Binding-site contacts:
Ligand atom CG contacts residue ILE156 of chain 1.B at 3.7 Å (hydrophobic).
Ligand atom CD1 contacts residue ILE156 of chain 1.B at 3.8 Å (hydrophobic).
Ligand atom O contacts residue PHE98 of chain 1.B at 3.3 Å.
Ligand atom CZ3 contacts residue PHE173 of chain 1.B at 3.6 Å (hydrophobic).
Ligand atom OH contacts residue VAL97 of chain 1.B at 3.8 Å.
Ligand atom CZ3 contacts residue PHE115 of chain 1.B at 3.7 Å (hydrophobic).
Ligand atom CD1 contacts residue ILE73 of chain 1.B at 3.6 Å (hydrophobic).
Ligand atom CD2 contacts residue ILE156 of chain 1.B at 3.7 Å (hydrophobic).
Ligand atom CB contacts residue PHE69 of chain 1.B at 3.8 Å (hydrophobic).
Ligand atom NE1 contacts residue SER160 of chain 1.B at 2.9 Å (h-bond).
Ligand atom CD1 contacts residue PHE183 of chain 1.B at 3.7 Å (hydrophobic).
Ligand atom OH contacts residue LYS107 of chain 1.B at 2.7 Å (salt-bridge).
Ligand atom CD1 contacts residue VAL176 of chain 1.B at 3.8 Å (hydrophobic).
Ligand atom CE2 contacts residue LYS107 of chain 1.B at 3.4 Å.
Ligand atom OH contacts residue TYR110 of chain 1.B at 3.7 Å.
Ligand atom CZ contacts residue ILE156 of chain 1.B at 3.7 Å (hydrophobic).
Ligand atom OH contacts residue ALA111 of chain 1.B at 3.6 Å.
Ligand atom O contacts residue ASN67 of chain 1.B at 2.8 Å (h-bond).
Ligand atom CH2 contacts residue PHE173 of chain 1.B at 3.5 Å (hydrophobic).
Ligand atom CZ3 contacts residue LEU131 of chain 1.B at 3.6 Å (hydrophobic).
Ligand atom O contacts residue ASN67 of chain 1.B at 3.8 Å.
Ligand atom CE2 contacts residue ILE156 of chain 1.B at 3.7 Å (hydrophobic).
Ligand atom CB contacts residue LEU135 of chain 1.B at 3.7 Å (hydrophobic).
Ligand atom CE1 contacts residue PRO181 of chain 1.B at 3.8 Å (hydrophobic).
Ligand atom OH contacts residue PHE183 of chain 1.B at 3.8 Å.
Ligand atom C contacts residue ASN67 of chain 1.B at 3.7 Å.
Ligand atom CH2 contacts residue LEU131 of chain 1.B at 3.7 Å (hydrophobic).
Ligand atom CD2 contacts residue ALA111 of chain 1.B at 3.7 Å (hydrophobic).
Ligand atom CZ contacts residue LYS107 of chain 1.B at 3.4 Å.
Ligand atom O contacts residue PRO68 of chain 1.B at 3.6 Å.
Ligand atom CD1 contacts residue SER160 of chain 1.B at 3.6 Å.
Ligand atom CZ contacts residue PHE183 of chain 1.B at 3.6 Å (hydrophobic).
Ligand atom CD1 contacts residue PRO181 of chain 1.B at 3.5 Å (hydrophobic).
Ligand atom CE1 contacts residue PHE183 of chain 1.B at 3.1 Å (hydrophobic).
Ligand atom SD contacts residue ALA111 of chain 1.B at 3.6 Å.
Ligand atom CD1 contacts residue PHE98 of chain 1.B at 3.6 Å (hydrophobic).
Ligand atom CE1 contacts residue ILE156 of chain 1.B at 3.8 Å (hydrophobic).
Ligand atom CD1 contacts residue ILE114 of chain 1.B at 3.8 Å (hydrophobic).
Ligand atom CD1 contacts residue PHE98 of chain 1.B at 3.5 Å (hydrophobic).
Ligand atom CE1 contacts residue PHE98 of chain 1.B at 3.8 Å (hydrophobic).

A small-molecule ligand and the protein it binds are described below.
Small molecule (SMILES): CSCC[C@H](NC(=O)[C@H](C)NC(=O)CNC(=O)[C@H](Cc1ccc(O)cc1)NC(=O)[C@H](CC1=c2ccccc2=NC1)NC(=O)[C@H](Cc1ccccc1)NC(=O)[C@@H](N)CO)C(=O)N[C@@H](C)C(=O)N[C@@H](C)C(=O)N[C@@H](CC(C)C)C(=O)N[C@@H](Cc1ccc(O)cc1)C(=O)NCC=O

Sequence of chain 1.B:
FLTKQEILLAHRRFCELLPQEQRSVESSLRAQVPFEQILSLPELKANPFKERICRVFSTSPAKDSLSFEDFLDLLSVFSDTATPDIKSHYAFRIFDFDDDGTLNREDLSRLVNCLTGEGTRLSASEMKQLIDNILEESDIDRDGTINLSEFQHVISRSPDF